A small-molecule ligand and the protein it binds are described below.
Small molecule (SMILES): CC(=O)NCCc1c[nH]c2ccc(F)cc12

Binding-site contacts:
Ligand atom N1 contacts residue ASN194 of chain 1.A at 2.7 Å (h-bond).
Ligand atom C6 contacts residue THR211 of chain 1.A at 3.9 Å.
Ligand atom C9 contacts residue ASP193 of chain 1.A at 4.2 Å.
Ligand atom C10 contacts residue LYS195 of chain 1.A at 4.4 Å.
Ligand atom C5 contacts residue THR211 of chain 1.A at 4.4 Å.
Ligand atom C5 contacts residue ASN194 of chain 1.A at 4.5 Å.
Ligand atom C4 contacts residue ASN194 of chain 1.A at 3.6 Å.
Ligand atom C2 contacts residue LEU192 of chain 1.A at 4.4 Å (hydrophobic).
Ligand atom C2 contacts residue PRO210 of chain 1.A at 4.0 Å (hydrophobic).
Ligand atom C2 contacts residue ASN194 of chain 1.A at 3.8 Å.
Ligand atom C1 contacts residue GLN266 of chain 1.A at 4.5 Å.
Ligand atom C4 contacts residue THR211 of chain 1.A at 4.1 Å.
Ligand atom C1 contacts residue LEU192 of chain 1.A at 3.5 Å (hydrophobic).
Ligand atom N1 contacts residue GLN196 of chain 1.A at 4.1 Å.
Ligand atom C3 contacts residue GLN196 of chain 1.A at 4.2 Å.
Ligand atom C1 contacts residue VAL269 of chain 1.A at 4.1 Å (hydrophobic).
Ligand atom C9 contacts residue ASN194 of chain 1.A at 4.0 Å.
Ligand atom O1 contacts residue PRO210 of chain 1.A at 3.4 Å.
Ligand atom C1 contacts residue ASP193 of chain 1.A at 4.3 Å.
Ligand atom C9 contacts residue LYS195 of chain 1.A at 4.0 Å.
Ligand atom C1 contacts residue PRO210 of chain 1.A at 4.0 Å (hydrophobic).
Ligand atom C2 contacts residue ASP193 of chain 1.A at 4.2 Å.
Ligand atom C3 contacts residue ASN194 of chain 1.A at 3.1 Å.
Ligand atom F1 contacts residue LYS195 of chain 1.A at 3.7 Å.
Ligand atom C1 contacts residue ASN194 of chain 1.A at 3.8 Å.
Ligand atom C4 contacts residue ASP193 of chain 1.A at 3.7 Å.
Ligand atom O1 contacts residue ALA209 of chain 1.A at 4.2 Å.
Ligand atom C1 contacts residue ASP270 of chain 1.A at 4.0 Å.
Ligand atom N1 contacts residue ASP193 of chain 1.A at 3.8 Å.
Ligand atom C3 contacts residue ASP193 of chain 1.A at 4.4 Å.
Ligand atom O1 contacts residue THR211 of chain 1.A at 3.6 Å.
Ligand atom C2 contacts residue THR211 of chain 1.A at 4.4 Å.

Sequence of chain 1.A:
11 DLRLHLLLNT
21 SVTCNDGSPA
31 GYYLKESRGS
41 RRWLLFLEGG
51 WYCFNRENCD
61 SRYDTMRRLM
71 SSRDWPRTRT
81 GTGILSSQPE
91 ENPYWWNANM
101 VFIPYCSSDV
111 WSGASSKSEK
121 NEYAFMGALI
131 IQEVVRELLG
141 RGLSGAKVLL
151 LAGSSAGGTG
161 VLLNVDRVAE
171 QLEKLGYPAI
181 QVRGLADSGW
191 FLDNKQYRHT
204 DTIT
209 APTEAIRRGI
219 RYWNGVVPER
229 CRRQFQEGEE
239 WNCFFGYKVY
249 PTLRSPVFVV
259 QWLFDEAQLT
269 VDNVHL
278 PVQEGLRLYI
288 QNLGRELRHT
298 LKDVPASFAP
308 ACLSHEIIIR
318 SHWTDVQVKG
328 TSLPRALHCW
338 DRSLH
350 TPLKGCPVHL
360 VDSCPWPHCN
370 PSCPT